Sequence of chain 1.B:
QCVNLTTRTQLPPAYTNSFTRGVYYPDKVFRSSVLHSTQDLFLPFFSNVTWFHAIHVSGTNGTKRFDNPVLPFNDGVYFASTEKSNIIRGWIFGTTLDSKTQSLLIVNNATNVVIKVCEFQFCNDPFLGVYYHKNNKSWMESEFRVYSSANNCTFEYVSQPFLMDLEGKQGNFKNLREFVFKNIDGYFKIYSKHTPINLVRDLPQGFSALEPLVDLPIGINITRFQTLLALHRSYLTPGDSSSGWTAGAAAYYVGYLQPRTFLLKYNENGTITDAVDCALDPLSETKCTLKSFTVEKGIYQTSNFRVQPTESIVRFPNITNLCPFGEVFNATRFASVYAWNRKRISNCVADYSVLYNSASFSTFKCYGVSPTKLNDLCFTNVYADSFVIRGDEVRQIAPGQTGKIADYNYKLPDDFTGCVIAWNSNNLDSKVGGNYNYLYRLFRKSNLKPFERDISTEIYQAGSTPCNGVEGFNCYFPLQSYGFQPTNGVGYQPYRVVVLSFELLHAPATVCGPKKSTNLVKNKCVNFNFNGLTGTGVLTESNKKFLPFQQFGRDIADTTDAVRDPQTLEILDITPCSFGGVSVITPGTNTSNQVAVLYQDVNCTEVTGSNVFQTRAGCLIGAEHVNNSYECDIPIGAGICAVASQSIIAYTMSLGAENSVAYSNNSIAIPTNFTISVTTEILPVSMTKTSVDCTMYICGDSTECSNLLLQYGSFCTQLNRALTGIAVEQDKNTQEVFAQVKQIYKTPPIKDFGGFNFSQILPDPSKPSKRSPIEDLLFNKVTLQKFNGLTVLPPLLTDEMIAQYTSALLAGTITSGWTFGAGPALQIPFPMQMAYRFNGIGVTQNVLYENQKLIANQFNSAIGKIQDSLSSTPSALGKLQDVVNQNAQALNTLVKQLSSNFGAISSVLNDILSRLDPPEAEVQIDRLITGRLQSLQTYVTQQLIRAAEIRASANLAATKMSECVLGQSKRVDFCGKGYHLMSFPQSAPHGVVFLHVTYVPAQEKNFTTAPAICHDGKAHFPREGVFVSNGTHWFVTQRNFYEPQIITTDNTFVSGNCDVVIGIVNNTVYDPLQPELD

This small molecule binds to this protein.
Small molecule (SMILES): CC(=O)N[C@@H]1[C@@H](O)[C@H](O)[C@@H](CO)O[C@H]1O

Binding-site contacts:
Ligand atom C2 contacts residue ASN616 of chain 1.B at 2.5 Å.
Ligand atom C1 contacts residue ASN616 of chain 1.B at 1.4 Å.
Ligand atom O5 contacts residue ASN616 of chain 1.B at 2.4 Å (h-bond).
Ligand atom N2 contacts residue ASN616 of chain 1.B at 3.3 Å (h-bond).
Ligand atom C3 contacts residue ASN616 of chain 1.B at 3.8 Å.
Ligand atom O6 contacts residue GLN644 of chain 1.B at 4.1 Å.
Ligand atom C7 contacts residue ASN616 of chain 1.B at 3.5 Å.
Ligand atom C5 contacts residue ASN616 of chain 1.B at 3.6 Å.
Ligand atom C4 contacts residue ASN616 of chain 1.B at 4.2 Å.
Ligand atom O3 contacts residue ASN616 of chain 1.B at 4.2 Å.
Ligand atom O7 contacts residue ASN616 of chain 1.B at 3.1 Å (h-bond).